Binding-site contacts:
Ligand atom O3' contacts residue PRO69 of chain 1.C at 3.1 Å.
Ligand atom O3' contacts residue ASP170 of chain 1.D at 3.0 Å (salt-bridge).
Ligand atom O2' contacts residue PRO169 of chain 1.D at 3.3 Å.
Ligand atom PB contacts residue LYS52 of chain 1.C at 3.5 Å.
Ligand atom O3G contacts residue GLY48 of chain 1.C at 3.3 Å.
Ligand atom O1B contacts residue VAL50 of chain 1.C at 3.4 Å (h-bond).
Ligand atom O1B contacts residue LYS52 of chain 1.C at 2.7 Å (salt-bridge).
Ligand atom C6 contacts residue GLU210 of chain 1.C at 3.4 Å.
Ligand atom O6 contacts residue GLU210 of chain 1.C at 3.2 Å (salt-bridge).
Ligand atom O1G contacts residue SER72 of chain 1.C at 2.9 Å (h-bond).
Ligand atom N3B contacts residue GLY49 of chain 1.C at 3.1 Å (h-bond).
Ligand atom O3G contacts residue GLY96 of chain 1.C at 3.5 Å (h-bond).
Ligand atom O2B contacts residue MG1 of chain 1.O at 2.0 Å.
Ligand atom C8 contacts residue SER54 of chain 1.C at 3.5 Å.
Ligand atom O3G contacts residue GLY49 of chain 1.C at 3.5 Å (h-bond).
Ligand atom O2A contacts residue SER68 of chain 1.C at 3.5 Å (h-bond).
Ligand atom C6 contacts residue HIS163 of chain 1.C at 3.5 Å.
Ligand atom O1A contacts residue SER53 of chain 1.C at 3.5 Å.
Ligand atom O1G contacts residue ARG133 of chain 1.D at 2.9 Å (salt-bridge).
Ligand atom O2' contacts residue ASP170 of chain 1.D at 2.6 Å (salt-bridge).
Ligand atom O3A contacts residue GLY51 of chain 1.C at 3.1 Å (h-bond).
Ligand atom C4 contacts residue HIS163 of chain 1.C at 3.4 Å.
Ligand atom O1A contacts residue SER54 of chain 1.C at 2.7 Å (h-bond).
Ligand atom C5 contacts residue HIS163 of chain 1.C at 3.5 Å.
Ligand atom C2' contacts residue ILE67 of chain 1.C at 3.3 Å (hydrophobic).
Ligand atom O2' contacts residue ILE67 of chain 1.C at 3.2 Å.
Ligand atom N3 contacts residue HIS163 of chain 1.C at 3.5 Å (h-bond).
Ligand atom O2B contacts residue SER53 of chain 1.C at 2.9 Å (h-bond).
Ligand atom O4' contacts residue TYR132 of chain 1.D at 3.4 Å.
Ligand atom O3' contacts residue PRO169 of chain 1.D at 3.3 Å.
Ligand atom O6 contacts residue ASN211 of chain 1.C at 3.0 Å (h-bond).
Ligand atom N1 contacts residue GLU210 of chain 1.C at 2.8 Å (salt-bridge).
Ligand atom O3G contacts residue LYS52 of chain 1.C at 2.6 Å (salt-bridge).
Ligand atom PB contacts residue MG1 of chain 1.O at 3.3 Å.
Ligand atom O6 contacts residue HIS163 of chain 1.C at 2.8 Å (h-bond).
Ligand atom O1B contacts residue GLY51 of chain 1.C at 3.1 Å (h-bond).
Ligand atom N7 contacts residue ASN211 of chain 1.C at 3.1 Å (h-bond).
Ligand atom PG contacts residue LYS52 of chain 1.C at 3.5 Å.
Ligand atom PG contacts residue MG1 of chain 1.O at 3.3 Å.
Ligand atom O2G contacts residue MG1 of chain 1.O at 2.0 Å.

Sequence of chain 1.D:
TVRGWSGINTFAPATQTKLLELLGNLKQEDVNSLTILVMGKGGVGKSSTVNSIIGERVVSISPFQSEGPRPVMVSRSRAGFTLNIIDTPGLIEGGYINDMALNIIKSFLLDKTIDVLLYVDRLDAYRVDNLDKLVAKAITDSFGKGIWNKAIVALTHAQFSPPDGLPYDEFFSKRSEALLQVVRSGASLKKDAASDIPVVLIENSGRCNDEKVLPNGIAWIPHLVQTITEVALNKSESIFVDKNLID

Sequence of chain 1.C:
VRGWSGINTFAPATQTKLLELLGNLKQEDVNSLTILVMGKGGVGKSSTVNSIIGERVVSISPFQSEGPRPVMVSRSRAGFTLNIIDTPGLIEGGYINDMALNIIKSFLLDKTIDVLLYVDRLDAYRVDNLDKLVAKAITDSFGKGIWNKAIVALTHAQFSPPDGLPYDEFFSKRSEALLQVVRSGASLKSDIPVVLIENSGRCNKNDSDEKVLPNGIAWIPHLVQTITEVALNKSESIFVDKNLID

A protein and the small-molecule ligand that binds it are described below.
Small molecule (SMILES): Nc1nc2c(ncn2[C@@H]2O[C@H](CO[P](=O)(O)O[P](=O)(O)NP(=O)(O)O)[C@@H](O)[C@H]2O)c(=O)[nH]1